Sequence of chain 1.F:
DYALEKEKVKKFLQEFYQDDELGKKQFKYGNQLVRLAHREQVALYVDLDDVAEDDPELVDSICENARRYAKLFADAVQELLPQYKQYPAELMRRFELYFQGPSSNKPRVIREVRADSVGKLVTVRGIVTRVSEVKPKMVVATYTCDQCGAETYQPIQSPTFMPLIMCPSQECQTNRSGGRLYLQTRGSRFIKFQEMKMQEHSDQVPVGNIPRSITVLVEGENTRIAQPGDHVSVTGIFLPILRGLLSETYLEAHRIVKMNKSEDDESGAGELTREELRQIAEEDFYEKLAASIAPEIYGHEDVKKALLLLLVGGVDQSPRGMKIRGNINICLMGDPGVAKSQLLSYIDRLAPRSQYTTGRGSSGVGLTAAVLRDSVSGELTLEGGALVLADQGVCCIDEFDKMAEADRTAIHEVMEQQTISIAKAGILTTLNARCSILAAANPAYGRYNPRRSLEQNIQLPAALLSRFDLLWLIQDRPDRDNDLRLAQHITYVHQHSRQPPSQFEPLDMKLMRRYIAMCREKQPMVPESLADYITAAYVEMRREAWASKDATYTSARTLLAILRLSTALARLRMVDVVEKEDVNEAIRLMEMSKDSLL

Sequence of chain 1.B:
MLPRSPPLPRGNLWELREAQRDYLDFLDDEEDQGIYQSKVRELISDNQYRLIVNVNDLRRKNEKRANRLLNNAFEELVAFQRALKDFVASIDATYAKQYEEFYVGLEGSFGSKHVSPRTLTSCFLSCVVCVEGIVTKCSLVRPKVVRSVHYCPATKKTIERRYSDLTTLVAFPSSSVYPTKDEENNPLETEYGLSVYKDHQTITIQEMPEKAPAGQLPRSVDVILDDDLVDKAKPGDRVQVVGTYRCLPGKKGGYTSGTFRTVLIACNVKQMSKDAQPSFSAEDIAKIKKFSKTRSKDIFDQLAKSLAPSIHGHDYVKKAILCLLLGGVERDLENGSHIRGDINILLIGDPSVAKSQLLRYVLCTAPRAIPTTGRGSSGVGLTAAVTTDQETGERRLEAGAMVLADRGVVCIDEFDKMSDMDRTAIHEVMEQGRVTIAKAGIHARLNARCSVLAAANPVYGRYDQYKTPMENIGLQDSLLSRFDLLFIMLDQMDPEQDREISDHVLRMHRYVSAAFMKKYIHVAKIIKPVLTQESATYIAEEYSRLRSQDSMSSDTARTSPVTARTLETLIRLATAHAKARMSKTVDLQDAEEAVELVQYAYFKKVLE

Binding-site contacts:
Ligand atom O3G contacts residue MG1 of chain 1.Y at 3.7 Å.
Ligand atom O1B contacts residue ALA386 of chain 1.F at 3.1 Å (h-bond).
Ligand atom O3G contacts residue LYS387 of chain 1.F at 2.8 Å (salt-bridge).
Ligand atom PB contacts residue LYS387 of chain 1.F at 3.7 Å.
Ligand atom S1G contacts residue ARG523 of chain 1.B at 3.2 Å (salt-bridge).
Ligand atom PB contacts residue MG1 of chain 1.Y at 3.5 Å.
Ligand atom N6 contacts residue LEU533 of chain 1.F at 3.6 Å.
Ligand atom O2G contacts residue ARG523 of chain 1.B at 3.6 Å.
Ligand atom C1' contacts residue GLU664 of chain 1.B at 3.2 Å.
Ligand atom O2A contacts residue ARG661 of chain 1.B at 3.3 Å (salt-bridge).
Ligand atom C2 contacts residue GLU343 of chain 1.F at 3.5 Å.
Ligand atom N1 contacts residue TYR345 of chain 1.F at 3.0 Å (h-bond).
Ligand atom O1A contacts residue ALA386 of chain 1.F at 3.2 Å.
Ligand atom O5' contacts residue ARG661 of chain 1.B at 3.1 Å (salt-bridge).
Ligand atom O4' contacts residue GLU664 of chain 1.B at 2.8 Å (salt-bridge).
Ligand atom O3G contacts residue ASN489 of chain 1.F at 3.2 Å (h-bond).
Ligand atom N1 contacts residue ILE344 of chain 1.F at 3.3 Å.
Ligand atom O1B contacts residue LYS387 of chain 1.F at 2.7 Å (salt-bridge).
Ligand atom O2A contacts residue MG1 of chain 1.Y at 3.3 Å.
Ligand atom O1B contacts residue VAL385 of chain 1.F at 3.4 Å (h-bond).
Ligand atom O3A contacts residue ARG661 of chain 1.B at 3.4 Å (salt-bridge).
Ligand atom O2G contacts residue MG1 of chain 1.Y at 2.1 Å.
Ligand atom S1G contacts residue PRO383 of chain 1.F at 3.5 Å.
Ligand atom O2B contacts residue SER388 of chain 1.F at 2.8 Å (h-bond).
Ligand atom C6 contacts residue LEU533 of chain 1.F at 3.7 Å (hydrophobic).
Ligand atom N6 contacts residue TYR345 of chain 1.F at 3.2 Å (h-bond).
Ligand atom C3' contacts residue GLU664 of chain 1.B at 3.4 Å.
Ligand atom O4' contacts residue ALA660 of chain 1.B at 3.6 Å.
Ligand atom C8 contacts residue ALA660 of chain 1.B at 3.5 Å (hydrophobic).
Ligand atom O1A contacts residue GLN389 of chain 1.F at 3.3 Å.
Ligand atom O3B contacts residue LYS387 of chain 1.F at 3.6 Å.
Ligand atom PA contacts residue ARG661 of chain 1.B at 3.5 Å.
Ligand atom C4' contacts residue GLU664 of chain 1.B at 3.1 Å.
Ligand atom N7 contacts residue ALA660 of chain 1.B at 3.6 Å.
Ligand atom O3A contacts residue ALA386 of chain 1.F at 3.7 Å.
Ligand atom PG contacts residue MG1 of chain 1.Y at 3.4 Å.
Ligand atom O3' contacts residue GLU664 of chain 1.B at 2.7 Å (salt-bridge).
Ligand atom O3B contacts residue GLY384 of chain 1.F at 3.3 Å (h-bond).
Ligand atom C2 contacts residue ILE344 of chain 1.F at 3.5 Å (hydrophobic).
Ligand atom O2B contacts residue MG1 of chain 1.Y at 2.1 Å.

The small molecule below binds the protein below.
Small molecule (SMILES): Nc1ncnc2c1ncn2[C@@H]1O[C@H](COP(=O)(O)OP(=O)(O)OP(O)(O)=S)[C@@H](O)[C@H]1O